Sequence of chain 22.C:
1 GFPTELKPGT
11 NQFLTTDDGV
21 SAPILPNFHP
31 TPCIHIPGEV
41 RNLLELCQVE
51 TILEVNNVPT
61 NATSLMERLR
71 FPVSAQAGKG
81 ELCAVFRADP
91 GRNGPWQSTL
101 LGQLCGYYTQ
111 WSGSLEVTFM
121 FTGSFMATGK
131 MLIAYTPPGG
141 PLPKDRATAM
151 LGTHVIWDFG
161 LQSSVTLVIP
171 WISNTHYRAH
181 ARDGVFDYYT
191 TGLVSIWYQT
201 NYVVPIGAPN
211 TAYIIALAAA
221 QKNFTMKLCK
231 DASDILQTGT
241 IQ

This protein binds this small molecule.
Small molecule (SMILES): CCO/N=C/c1ccc(OCC[C@@H](C)CCN2CCN(c3ccnc(C(N)=O)c3)C2=O)cc1

Sequence of chain 22.A:
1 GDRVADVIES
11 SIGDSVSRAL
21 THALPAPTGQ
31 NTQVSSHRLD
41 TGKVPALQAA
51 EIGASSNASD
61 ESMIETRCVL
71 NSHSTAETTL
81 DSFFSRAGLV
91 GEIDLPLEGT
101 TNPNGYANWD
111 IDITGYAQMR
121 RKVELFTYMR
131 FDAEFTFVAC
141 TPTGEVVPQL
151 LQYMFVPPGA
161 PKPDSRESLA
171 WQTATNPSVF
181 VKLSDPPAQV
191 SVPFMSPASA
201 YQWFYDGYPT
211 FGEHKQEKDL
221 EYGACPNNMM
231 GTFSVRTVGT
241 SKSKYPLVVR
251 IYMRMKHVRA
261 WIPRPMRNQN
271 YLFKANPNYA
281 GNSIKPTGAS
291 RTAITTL

Sequence of chain 23.C:
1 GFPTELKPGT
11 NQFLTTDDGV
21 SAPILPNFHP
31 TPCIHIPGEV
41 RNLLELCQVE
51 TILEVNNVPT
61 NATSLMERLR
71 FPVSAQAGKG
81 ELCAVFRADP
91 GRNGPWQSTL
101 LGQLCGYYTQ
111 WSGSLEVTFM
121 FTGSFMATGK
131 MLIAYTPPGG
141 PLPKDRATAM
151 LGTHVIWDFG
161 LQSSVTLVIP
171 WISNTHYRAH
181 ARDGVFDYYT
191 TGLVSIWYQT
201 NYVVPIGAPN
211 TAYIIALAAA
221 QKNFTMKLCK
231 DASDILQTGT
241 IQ

Binding-site contacts:
Ligand atom NAC contacts residue ASP112 of chain 22.A at 2.5 Å (salt-bridge).
Ligand atom CAZ contacts residue TRP203 of chain 22.A at 3.5 Å (hydrophobic).
Ligand atom CAI contacts residue PHE135 of chain 22.A at 3.7 Å (hydrophobic).
Ligand atom OAD contacts residue ALA275 of chain 22.A at 3.2 Å.
Ligand atom CAY contacts residue ASP112 of chain 22.A at 3.8 Å.
Ligand atom CAT contacts residue TRP203 of chain 22.A at 3.6 Å (hydrophobic).
Ligand atom CBC contacts residue ASN228 of chain 22.A at 3.8 Å.
Ligand atom NBG contacts residue TRP203 of chain 22.A at 3.3 Å.
Ligand atom CAG contacts residue GLN202 of chain 22.A at 3.3 Å.
Ligand atom CAH contacts residue GLN202 of chain 22.A at 3.2 Å.
Ligand atom CAO contacts residue PHE135 of chain 22.A at 3.8 Å (hydrophobic).
Ligand atom CAK contacts residue PHE135 of chain 22.A at 3.6 Å (hydrophobic).
Ligand atom OAD contacts residue LYS274 of chain 22.A at 3.1 Å (salt-bridge).
Ligand atom CAA contacts residue TYR153 of chain 22.A at 3.5 Å (hydrophobic).
Ligand atom OAX contacts residue MET195 of chain 22.A at 3.6 Å.
Ligand atom CAY contacts residue THR114 of chain 22.A at 3.8 Å.
Ligand atom CAH contacts residue TRP203 of chain 22.A at 3.5 Å (hydrophobic).
Ligand atom CAJ contacts residue PHE155 of chain 22.A at 3.7 Å (hydrophobic).
Ligand atom NAU contacts residue PHE155 of chain 22.A at 3.7 Å.
Ligand atom CAL contacts residue PHE155 of chain 22.A at 3.6 Å (hydrophobic).
Ligand atom CAH contacts residue ASN228 of chain 22.A at 3.4 Å.
Ligand atom CAO contacts residue ILE111 of chain 22.A at 3.8 Å (hydrophobic).
Ligand atom CBC contacts residue TRP203 of chain 22.A at 3.6 Å (hydrophobic).
Ligand atom CAS contacts residue TYR201 of chain 22.A at 3.5 Å (hydrophobic).
Ligand atom CAA contacts residue VAL179 of chain 22.A at 3.2 Å (hydrophobic).
Ligand atom CAG contacts residue ASN228 of chain 22.A at 3.6 Å.
Ligand atom CAG contacts residue TRP203 of chain 22.A at 3.7 Å (hydrophobic).
Ligand atom OAE contacts residue ASP112 of chain 22.A at 3.6 Å.
Ligand atom CAA contacts residue SER178 of chain 22.A at 3.5 Å.
Ligand atom NAC contacts residue THR114 of chain 22.A at 3.3 Å (h-bond).
Ligand atom OAX contacts residue ILE111 of chain 22.A at 3.5 Å.
Ligand atom CAA contacts residue PRO177 of chain 22.A at 3.5 Å (hydrophobic).
Ligand atom CAS contacts residue TRP203 of chain 22.A at 3.8 Å (hydrophobic).
Ligand atom CAN contacts residue PRO177 of chain 22.A at 3.4 Å (hydrophobic).
Ligand atom OAE contacts residue ILE113 of chain 22.A at 3.3 Å (h-bond).
Ligand atom CAN contacts residue PHE155 of chain 22.A at 3.8 Å (hydrophobic).
Ligand atom CAL contacts residue ILE111 of chain 22.A at 3.7 Å (hydrophobic).
Ligand atom CAT contacts residue ASN228 of chain 22.A at 3.5 Å.
Ligand atom CAP contacts residue ILE111 of chain 22.A at 3.8 Å (hydrophobic).
Ligand atom CBB contacts residue ILE111 of chain 22.A at 3.6 Å (hydrophobic).